A protein and the small-molecule ligand that binds it are described below.
Small molecule (SMILES): CC(=O)N[C@@H]1[C@@H](O)[C@H](O)[C@@H](CO)O[C@H]1O

Binding-site contacts:
Ligand atom C6 contacts residue THR240 of chain 1.A at 3.6 Å.
Ligand atom C5 contacts residue THR240 of chain 1.A at 4.1 Å.
Ligand atom C3 contacts residue ASN167 of chain 1.A at 3.8 Å.
Ligand atom O5 contacts residue THR240 of chain 1.A at 3.4 Å.
Ligand atom C1 contacts residue ASN167 of chain 1.A at 1.4 Å.
Ligand atom N2 contacts residue ASN167 of chain 1.A at 3.0 Å (h-bond).
Ligand atom O5 contacts residue ASN167 of chain 1.A at 2.2 Å (h-bond).
Ligand atom N2 contacts residue THR169 of chain 1.A at 4.1 Å.
Ligand atom C5 contacts residue ASN167 of chain 1.A at 3.5 Å.
Ligand atom O6 contacts residue THR240 of chain 1.A at 3.6 Å.
Ligand atom C2 contacts residue ASN167 of chain 1.A at 2.4 Å.
Ligand atom C7 contacts residue ASN167 of chain 1.A at 4.2 Å.
Ligand atom C7 contacts residue THR169 of chain 1.A at 4.4 Å.
Ligand atom C4 contacts residue ASN167 of chain 1.A at 4.1 Å.

Sequence of chain 1.A:
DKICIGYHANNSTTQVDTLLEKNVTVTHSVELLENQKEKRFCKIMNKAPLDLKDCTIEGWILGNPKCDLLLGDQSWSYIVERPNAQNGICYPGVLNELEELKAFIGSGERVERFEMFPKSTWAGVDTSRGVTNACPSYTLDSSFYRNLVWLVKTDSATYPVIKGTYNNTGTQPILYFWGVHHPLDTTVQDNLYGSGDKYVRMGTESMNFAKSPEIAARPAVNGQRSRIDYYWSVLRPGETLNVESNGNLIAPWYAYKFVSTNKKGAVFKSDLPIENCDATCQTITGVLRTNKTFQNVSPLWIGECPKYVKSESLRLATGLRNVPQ